The protein below binds the small molecule below.
Small molecule (SMILES): O=C(O)c1ccccc1O

Binding-site contacts:
Ligand atom C1 contacts residue NAD1 of chain 3.B at 3.5 Å.
Ligand atom C3 contacts residue LEU197 of chain 3.A at 4.1 Å (hydrophobic).
Ligand atom C4 contacts residue LEU197 of chain 3.A at 3.7 Å (hydrophobic).
Ligand atom O1' contacts residue HIS95 of chain 3.A at 4.0 Å.
Ligand atom O1' contacts residue VAL145 of chain 3.A at 4.0 Å.
Ligand atom C4 contacts residue NAD1 of chain 3.B at 3.9 Å.
Ligand atom O2' contacts residue VAL145 of chain 3.A at 3.6 Å.
Ligand atom O1' contacts residue SER143 of chain 3.A at 2.8 Å (h-bond).
Ligand atom C3 contacts residue TRP194 of chain 3.A at 3.6 Å (hydrophobic).
Ligand atom C3 contacts residue NAD1 of chain 3.B at 4.0 Å.
Ligand atom C3 contacts residue HIS95 of chain 3.A at 4.2 Å.
Ligand atom C1' contacts residue SER143 of chain 3.A at 3.6 Å.
Ligand atom O2' contacts residue NAD1 of chain 3.B at 3.9 Å.
Ligand atom O2 contacts residue TRP194 of chain 3.A at 3.8 Å.
Ligand atom C6 contacts residue TYR156 of chain 3.A at 3.4 Å (hydrophobic).
Ligand atom C2 contacts residue NAD1 of chain 3.B at 3.9 Å.
Ligand atom O2' contacts residue SER143 of chain 3.A at 3.8 Å.
Ligand atom C5 contacts residue NAD1 of chain 3.B at 3.6 Å.
Ligand atom C4 contacts residue LEU193 of chain 3.A at 4.1 Å (hydrophobic).
Ligand atom C6 contacts residue NAD1 of chain 3.B at 3.2 Å.
Ligand atom O2 contacts residue GLN150 of chain 3.A at 3.7 Å.
Ligand atom C5 contacts residue LEU193 of chain 3.A at 3.7 Å (hydrophobic).
Ligand atom O2' contacts residue TYR255 of chain 2.A at 2.9 Å (h-bond).
Ligand atom C2 contacts residue TRP194 of chain 3.A at 4.0 Å (hydrophobic).
Ligand atom O2 contacts residue ASN188 of chain 3.A at 3.4 Å (h-bond).
Ligand atom C1' contacts residue NAD1 of chain 3.B at 3.4 Å.
Ligand atom C1' contacts residue TYR156 of chain 3.A at 3.6 Å (hydrophobic).
Ligand atom C4 contacts residue TRP194 of chain 3.A at 4.0 Å (hydrophobic).
Ligand atom C1' contacts residue HIS95 of chain 3.A at 4.1 Å.
Ligand atom C6 contacts residue HIS95 of chain 3.A at 3.5 Å.
Ligand atom C5 contacts residue HIS95 of chain 3.A at 3.6 Å.
Ligand atom C2 contacts residue HIS95 of chain 3.A at 4.0 Å.
Ligand atom C1' contacts residue TYR255 of chain 2.A at 4.2 Å (hydrophobic).
Ligand atom C1 contacts residue TYR156 of chain 3.A at 4.0 Å (hydrophobic).
Ligand atom O2 contacts residue TYR255 of chain 2.A at 4.3 Å.
Ligand atom O1' contacts residue TYR156 of chain 3.A at 2.5 Å (h-bond).
Ligand atom C1 contacts residue HIS95 of chain 3.A at 3.6 Å.
Ligand atom C1' contacts residue VAL145 of chain 3.A at 4.2 Å (hydrophobic).
Ligand atom C4 contacts residue HIS95 of chain 3.A at 4.1 Å.
Ligand atom O1' contacts residue NAD1 of chain 3.B at 3.3 Å.

Sequence of chain 3.A:
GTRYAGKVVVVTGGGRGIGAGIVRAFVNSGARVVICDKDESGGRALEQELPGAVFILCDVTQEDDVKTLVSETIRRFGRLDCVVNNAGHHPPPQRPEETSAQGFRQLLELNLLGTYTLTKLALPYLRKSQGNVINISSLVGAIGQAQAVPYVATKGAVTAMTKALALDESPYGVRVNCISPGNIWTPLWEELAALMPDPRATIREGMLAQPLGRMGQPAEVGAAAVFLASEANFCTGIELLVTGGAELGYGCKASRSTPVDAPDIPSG

Sequence of chain 2.A:
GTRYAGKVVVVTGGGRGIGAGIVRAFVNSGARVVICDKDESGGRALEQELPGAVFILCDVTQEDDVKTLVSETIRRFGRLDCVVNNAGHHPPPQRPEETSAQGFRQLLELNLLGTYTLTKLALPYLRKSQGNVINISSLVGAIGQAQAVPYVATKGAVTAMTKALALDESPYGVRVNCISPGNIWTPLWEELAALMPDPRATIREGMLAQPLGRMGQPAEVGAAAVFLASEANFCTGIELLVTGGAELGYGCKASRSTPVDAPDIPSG